Binding-site contacts:
Ligand atom O1 contacts residue LEU92 of chain 1.A at 3.3 Å.
Ligand atom C6 contacts residue ASN96 of chain 1.A at 4.2 Å.
Ligand atom BR1 contacts residue PHE24 of chain 1.A at 4.2 Å.
Ligand atom C3 contacts residue ASN96 of chain 1.A at 3.2 Å.
Ligand atom C5 contacts residue PHE97 of chain 1.A at 3.8 Å (hydrophobic).
Ligand atom C3 contacts residue LEU92 of chain 1.A at 3.7 Å (hydrophobic).
Ligand atom C2 contacts residue FDE1 of chain 1.C at 4.0 Å.
Ligand atom C1 contacts residue GLU31 of chain 1.A at 4.3 Å.
Ligand atom O1 contacts residue GLY91 of chain 1.A at 4.0 Å.
Ligand atom C4 contacts residue ASN96 of chain 1.A at 3.4 Å.
Ligand atom C7 contacts residue PHE35 of chain 1.A at 3.9 Å (hydrophobic).
Ligand atom C7 contacts residue ASN96 of chain 1.A at 4.1 Å.
Ligand atom C2 contacts residue LEU92 of chain 1.A at 4.2 Å (hydrophobic).
Ligand atom C1 contacts residue ASN96 of chain 1.A at 4.1 Å.
Ligand atom BR1 contacts residue PHE21 of chain 1.A at 3.8 Å.
Ligand atom C5 contacts residue FDE1 of chain 1.C at 3.2 Å.
Ligand atom C4 contacts residue THR93 of chain 1.A at 3.6 Å.
Ligand atom C1 contacts residue FDE1 of chain 1.C at 3.5 Å.
Ligand atom BR1 contacts residue LEU100 of chain 1.A at 3.8 Å.
Ligand atom O1 contacts residue ASN96 of chain 1.A at 2.9 Å (h-bond).
Ligand atom C7 contacts residue FDE1 of chain 1.C at 4.2 Å.
Ligand atom C5 contacts residue ASN96 of chain 1.A at 3.9 Å.
Ligand atom C4 contacts residue FDE1 of chain 1.C at 4.1 Å.
Ligand atom C1 contacts residue ASN34 of chain 1.A at 3.3 Å.
Ligand atom O1 contacts residue THR93 of chain 1.A at 3.0 Å (h-bond).
Ligand atom C3 contacts residue THR93 of chain 1.A at 4.0 Å.
Ligand atom C6 contacts residue FDE1 of chain 1.C at 3.3 Å.
Ligand atom BR1 contacts residue FDE1 of chain 1.C at 3.3 Å.
Ligand atom C1 contacts residue PHE35 of chain 1.A at 4.3 Å (hydrophobic).
Ligand atom C4 contacts residue PHE97 of chain 1.A at 3.8 Å (hydrophobic).
Ligand atom C5 contacts residue LEU92 of chain 1.A at 4.4 Å (hydrophobic).
Ligand atom C2 contacts residue ASN96 of chain 1.A at 3.7 Å.
Ligand atom C4 contacts residue LEU92 of chain 1.A at 3.8 Å (hydrophobic).

Sequence of chain 1.A:
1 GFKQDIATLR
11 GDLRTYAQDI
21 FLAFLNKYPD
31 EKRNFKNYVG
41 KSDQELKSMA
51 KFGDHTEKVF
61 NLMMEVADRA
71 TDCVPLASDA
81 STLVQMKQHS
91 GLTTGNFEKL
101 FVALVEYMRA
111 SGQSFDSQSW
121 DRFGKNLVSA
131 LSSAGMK

The protein below binds the small molecule below.
Small molecule (SMILES): Cc1cc(Br)ccc1O